Sequence of chain 1.B:
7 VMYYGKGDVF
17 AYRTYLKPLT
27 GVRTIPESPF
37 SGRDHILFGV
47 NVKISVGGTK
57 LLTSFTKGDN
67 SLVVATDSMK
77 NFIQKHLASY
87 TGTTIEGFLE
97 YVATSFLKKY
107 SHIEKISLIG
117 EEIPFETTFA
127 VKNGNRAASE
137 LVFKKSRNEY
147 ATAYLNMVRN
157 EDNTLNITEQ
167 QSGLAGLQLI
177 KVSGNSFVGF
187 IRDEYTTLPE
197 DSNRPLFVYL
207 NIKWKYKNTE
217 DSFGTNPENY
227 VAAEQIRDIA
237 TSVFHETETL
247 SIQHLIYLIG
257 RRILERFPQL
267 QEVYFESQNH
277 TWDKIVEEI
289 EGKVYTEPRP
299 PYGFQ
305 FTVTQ

Binding-site contacts:
Ligand atom N1 contacts residue GLN303 of chain 1.A at 3.9 Å.
Ligand atom N1 contacts residue OXY1 of chain 1.E at 3.5 Å (h-bond).
Ligand atom N7 contacts residue PHE183 of chain 1.A at 3.6 Å.
Ligand atom C2 contacts residue PHE183 of chain 1.A at 3.6 Å (hydrophobic).
Ligand atom C4 contacts residue OXY1 of chain 1.E at 3.3 Å.
Ligand atom N3 contacts residue OXY1 of chain 1.E at 3.5 Å (h-bond).
Ligand atom C6 contacts residue OXY1 of chain 1.E at 3.5 Å.
Ligand atom O6 contacts residue GLN249 of chain 1.A at 3.0 Å (h-bond).
Ligand atom N1 contacts residue PHE183 of chain 1.A at 3.6 Å.
Ligand atom N7 contacts residue THR72 of chain 1.B at 2.9 Å (h-bond).
Ligand atom N8 contacts residue THR72 of chain 1.B at 3.4 Å (h-bond).
Ligand atom O2 contacts residue ILE248 of chain 1.A at 2.8 Å (h-bond).
Ligand atom O2 contacts residue ARG200 of chain 1.A at 2.8 Å (salt-bridge).
Ligand atom C2 contacts residue OXY1 of chain 1.E at 3.5 Å.
Ligand atom O6 contacts residue TYR10 of chain 1.B at 3.7 Å.
Ligand atom C6 contacts residue GLN249 of chain 1.A at 3.7 Å.
Ligand atom C2 contacts residue ILE248 of chain 1.A at 3.9 Å (hydrophobic).
Ligand atom C5 contacts residue OXY1 of chain 1.E at 3.2 Å.
Ligand atom C2 contacts residue GLN249 of chain 1.A at 3.7 Å.
Ligand atom O6 contacts residue THR72 of chain 1.B at 3.8 Å.
Ligand atom C2 contacts residue ARG200 of chain 1.A at 3.6 Å.
Ligand atom N9 contacts residue PHE183 of chain 1.A at 3.4 Å.
Ligand atom O6 contacts residue PHE183 of chain 1.A at 3.9 Å.
Ligand atom C5 contacts residue PHE183 of chain 1.A at 3.3 Å (hydrophobic).
Ligand atom N7 contacts residue ALA71 of chain 1.B at 3.6 Å.
Ligand atom N9 contacts residue OXY1 of chain 1.E at 3.7 Å.
Ligand atom N3 contacts residue PHE183 of chain 1.A at 3.8 Å.
Ligand atom C6 contacts residue PHE183 of chain 1.A at 3.4 Å (hydrophobic).
Ligand atom N7 contacts residue OXY1 of chain 1.E at 3.5 Å (h-bond).
Ligand atom O2 contacts residue GLN249 of chain 1.A at 3.6 Å.
Ligand atom N8 contacts residue PHE183 of chain 1.A at 3.6 Å.
Ligand atom N9 contacts residue LEU194 of chain 1.A at 3.8 Å.
Ligand atom N8 contacts residue LEU194 of chain 1.A at 3.7 Å.
Ligand atom N8 contacts residue ALA71 of chain 1.B at 3.8 Å.
Ligand atom N3 contacts residue ARG200 of chain 1.A at 3.1 Å (salt-bridge).
Ligand atom N8 contacts residue OXY1 of chain 1.E at 3.8 Å.
Ligand atom N1 contacts residue GLN249 of chain 1.A at 2.9 Å (h-bond).
Ligand atom C4 contacts residue PHE183 of chain 1.A at 3.3 Å (hydrophobic).
Ligand atom O2 contacts residue SER247 of chain 1.A at 3.4 Å.
Ligand atom N3 contacts residue ASN275 of chain 1.A at 3.5 Å (h-bond).

Sequence of chain 1.A:
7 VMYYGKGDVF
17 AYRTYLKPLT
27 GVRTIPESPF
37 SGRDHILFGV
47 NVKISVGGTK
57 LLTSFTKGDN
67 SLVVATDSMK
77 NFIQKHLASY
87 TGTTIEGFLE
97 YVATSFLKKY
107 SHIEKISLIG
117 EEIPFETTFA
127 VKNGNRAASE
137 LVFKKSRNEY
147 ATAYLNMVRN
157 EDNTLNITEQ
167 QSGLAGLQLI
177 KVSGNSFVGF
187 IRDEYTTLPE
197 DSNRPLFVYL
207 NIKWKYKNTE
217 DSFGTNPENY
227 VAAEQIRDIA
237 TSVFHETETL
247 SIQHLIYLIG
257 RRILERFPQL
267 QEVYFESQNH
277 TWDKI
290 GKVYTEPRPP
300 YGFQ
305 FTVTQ

A protein and the small-molecule ligand that binds it are described below.
Small molecule (SMILES): O=c1[nH]c(=O)c2nn[nH]c2[nH]1